This protein binds this small molecule.
Small molecule (SMILES): CC(=O)N[C@@H]1[C@@H](O)[C@H](O)[C@@H](CO)O[C@H]1O

Binding-site contacts:
Ligand atom C8 contacts residue ASN324 of chain 1.J at 4.4 Å.
Ligand atom O5 contacts residue ASN324 of chain 1.J at 2.4 Å (h-bond).
Ligand atom C7 contacts residue ASN324 of chain 1.J at 3.2 Å.
Ligand atom C3 contacts residue ASN324 of chain 1.J at 3.8 Å.
Ligand atom C5 contacts residue ASN324 of chain 1.J at 3.7 Å.
Ligand atom C1 contacts residue ASN324 of chain 1.J at 1.4 Å.
Ligand atom O7 contacts residue ASN324 of chain 1.J at 3.2 Å (h-bond).
Ligand atom C4 contacts residue ASN324 of chain 1.J at 4.3 Å.
Ligand atom N2 contacts residue ASN324 of chain 1.J at 2.9 Å (h-bond).
Ligand atom C2 contacts residue ASN324 of chain 1.J at 2.5 Å.

Sequence of chain 1.J:
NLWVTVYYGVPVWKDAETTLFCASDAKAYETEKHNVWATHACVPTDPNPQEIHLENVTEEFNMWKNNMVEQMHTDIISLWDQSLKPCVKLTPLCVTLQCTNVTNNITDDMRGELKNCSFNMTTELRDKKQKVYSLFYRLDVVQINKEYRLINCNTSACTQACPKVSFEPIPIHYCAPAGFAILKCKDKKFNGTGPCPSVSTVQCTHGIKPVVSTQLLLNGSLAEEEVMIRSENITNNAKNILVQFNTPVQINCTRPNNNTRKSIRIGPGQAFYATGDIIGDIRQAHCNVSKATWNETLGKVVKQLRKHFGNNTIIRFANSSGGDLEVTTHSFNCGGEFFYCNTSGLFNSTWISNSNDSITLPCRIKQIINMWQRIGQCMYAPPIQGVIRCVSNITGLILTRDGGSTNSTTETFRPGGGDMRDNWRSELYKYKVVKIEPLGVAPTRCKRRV